Binding-site contacts:
Ligand atom C1 contacts residue ASN595 of chain 1.A at 1.4 Å.
Ligand atom C5 contacts residue GLU233 of chain 2.A at 3.4 Å.
Ligand atom O3 contacts residue ARG311 of chain 2.A at 2.9 Å (salt-bridge).
Ligand atom C3 contacts residue ARG311 of chain 2.A at 3.6 Å.
Ligand atom O2 contacts residue GLU233 of chain 2.A at 2.6 Å (salt-bridge).
Ligand atom C8 contacts residue SER588 of chain 1.A at 3.5 Å.
Ligand atom O6 contacts residue HIS69 of chain 2.A at 3.0 Å (h-bond).
Ligand atom C4 contacts residue GLU233 of chain 2.A at 3.4 Å.
Ligand atom O7 contacts residue GLN697 of chain 1.A at 3.3 Å.
Ligand atom C3 contacts residue ARG311 of chain 2.A at 3.7 Å.
Ligand atom C1 contacts residue SER591 of chain 1.A at 3.6 Å.
Ligand atom C3 contacts residue ASN595 of chain 1.A at 3.7 Å.
Ligand atom O6 contacts residue LEU67 of chain 2.A at 3.6 Å.
Ligand atom C6 contacts residue GLU233 of chain 2.A at 3.7 Å.
Ligand atom C5 contacts residue ASN595 of chain 1.A at 3.6 Å.
Ligand atom O2 contacts residue ARG311 of chain 2.A at 3.3 Å (salt-bridge).
Ligand atom C8 contacts residue TYR234 of chain 2.A at 3.7 Å (hydrophobic).
Ligand atom O5 contacts residue HIS69 of chain 2.A at 3.5 Å.
Ligand atom C7 contacts residue GLN697 of chain 1.A at 3.4 Å.
Ligand atom N2 contacts residue GLN697 of chain 1.A at 3.5 Å (h-bond).
Ligand atom C7 contacts residue SER591 of chain 1.A at 3.9 Å.
Ligand atom C2 contacts residue ASN595 of chain 1.A at 2.4 Å.
Ligand atom N2 contacts residue SER591 of chain 1.A at 2.9 Å (h-bond).
Ligand atom C2 contacts residue GLU233 of chain 2.A at 3.1 Å.
Ligand atom O4 contacts residue LEU67 of chain 2.A at 3.9 Å.
Ligand atom N2 contacts residue ASN595 of chain 1.A at 2.9 Å (h-bond).
Ligand atom O2 contacts residue HIS69 of chain 2.A at 3.0 Å (h-bond).
Ligand atom C1 contacts residue GLN697 of chain 1.A at 3.8 Å.
Ligand atom O6 contacts residue GLU233 of chain 2.A at 3.5 Å.
Ligand atom C8 contacts residue ALA592 of chain 1.A at 3.8 Å (hydrophobic).
Ligand atom O3 contacts residue GLU233 of chain 2.A at 3.6 Å.
Ligand atom C2 contacts residue SER591 of chain 1.A at 3.7 Å.
Ligand atom C8 contacts residue SER591 of chain 1.A at 3.9 Å.
Ligand atom O5 contacts residue ASN595 of chain 1.A at 2.2 Å (h-bond).
Ligand atom C4 contacts residue ARG311 of chain 2.A at 3.5 Å.
Ligand atom C2 contacts residue ARG311 of chain 2.A at 3.8 Å.
Ligand atom C7 contacts residue ASN595 of chain 1.A at 3.8 Å.
Ligand atom O4 contacts residue GLU233 of chain 2.A at 2.4 Å (salt-bridge).
Ligand atom C6 contacts residue LEU67 of chain 2.A at 3.1 Å (hydrophobic).
Ligand atom C2 contacts residue GLN697 of chain 1.A at 3.7 Å.

The protein below binds the small molecule below.
Small molecule (SMILES): CC(=O)N[C@H]1[C@H](O[C@H]2[C@H](O)[C@@H](NC(C)=O)CO[C@@H]2CO)O[C@H](CO)[C@@H](O[C@@H]2O[C@H](CO[C@H]3O[C@H](CO)[C@@H](O)[C@H](O)[C@@H]3O)[C@@H](O)[C@H](O[C@H]3O[C@H](CO)[C@@H](O)[C@H](O)[C@@H]3O)[C@@H]2O)[C@@H]1O

Sequence of chain 2.A:
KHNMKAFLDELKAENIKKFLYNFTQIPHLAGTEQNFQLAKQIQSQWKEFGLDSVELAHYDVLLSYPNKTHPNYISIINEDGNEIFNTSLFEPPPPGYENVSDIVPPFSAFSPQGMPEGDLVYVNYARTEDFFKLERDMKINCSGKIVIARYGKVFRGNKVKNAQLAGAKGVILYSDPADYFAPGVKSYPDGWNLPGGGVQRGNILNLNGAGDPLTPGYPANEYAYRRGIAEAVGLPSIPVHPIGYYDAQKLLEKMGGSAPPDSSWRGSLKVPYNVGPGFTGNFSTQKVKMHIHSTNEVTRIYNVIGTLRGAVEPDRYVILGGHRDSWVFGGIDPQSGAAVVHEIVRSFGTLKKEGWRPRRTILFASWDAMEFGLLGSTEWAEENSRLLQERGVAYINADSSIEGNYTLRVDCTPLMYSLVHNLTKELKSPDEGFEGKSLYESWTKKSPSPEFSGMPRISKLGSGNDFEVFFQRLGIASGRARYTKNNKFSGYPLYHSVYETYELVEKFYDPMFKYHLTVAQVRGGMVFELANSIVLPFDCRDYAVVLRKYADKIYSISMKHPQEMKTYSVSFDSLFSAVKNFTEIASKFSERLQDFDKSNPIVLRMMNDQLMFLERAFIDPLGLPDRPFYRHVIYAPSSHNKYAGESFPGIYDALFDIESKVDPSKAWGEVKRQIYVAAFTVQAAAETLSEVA

Sequence of chain 1.A:
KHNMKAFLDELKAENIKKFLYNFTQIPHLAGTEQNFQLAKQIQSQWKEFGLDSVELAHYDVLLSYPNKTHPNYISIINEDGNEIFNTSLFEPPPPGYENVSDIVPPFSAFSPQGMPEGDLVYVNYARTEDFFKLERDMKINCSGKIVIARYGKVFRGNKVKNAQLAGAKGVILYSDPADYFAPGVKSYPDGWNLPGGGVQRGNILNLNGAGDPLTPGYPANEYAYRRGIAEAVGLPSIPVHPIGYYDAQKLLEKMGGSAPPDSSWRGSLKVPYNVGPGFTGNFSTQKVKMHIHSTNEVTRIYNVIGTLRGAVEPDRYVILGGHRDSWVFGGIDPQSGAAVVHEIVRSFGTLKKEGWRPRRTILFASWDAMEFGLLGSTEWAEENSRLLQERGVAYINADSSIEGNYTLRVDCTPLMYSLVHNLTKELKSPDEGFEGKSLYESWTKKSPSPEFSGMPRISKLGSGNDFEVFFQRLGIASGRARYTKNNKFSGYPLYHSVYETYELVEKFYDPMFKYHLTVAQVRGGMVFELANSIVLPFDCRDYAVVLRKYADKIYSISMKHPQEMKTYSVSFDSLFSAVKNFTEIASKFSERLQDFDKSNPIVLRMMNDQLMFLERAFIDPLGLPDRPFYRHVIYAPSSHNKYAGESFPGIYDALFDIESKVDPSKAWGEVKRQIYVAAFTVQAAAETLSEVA